Binding-site contacts:
Ligand atom C8 contacts residue VAL419 of chain 1.E at 4.5 Å (hydrophobic).
Ligand atom O1A contacts residue SER415 of chain 1.E at 3.9 Å.
Ligand atom C4 contacts residue SER418 of chain 1.E at 3.9 Å.
Ligand atom O1B contacts residue SER418 of chain 1.E at 2.5 Å (h-bond).
Ligand atom C1 contacts residue ARG413 of chain 1.E at 4.0 Å.
Ligand atom C6 contacts residue VAL419 of chain 1.E at 3.8 Å (hydrophobic).
Ligand atom C5 contacts residue SER418 of chain 1.E at 4.3 Å.
Ligand atom C4 contacts residue GLY420 of chain 1.E at 4.2 Å.
Ligand atom C2 contacts residue VAL419 of chain 1.E at 3.5 Å (hydrophobic).
Ligand atom O4 contacts residue SER418 of chain 1.E at 4.2 Å.
Ligand atom C2 contacts residue SER418 of chain 1.E at 1.4 Å.
Ligand atom C1 contacts residue SER421 of chain 1.E at 4.3 Å.
Ligand atom O8 contacts residue VAL419 of chain 1.E at 3.3 Å.
Ligand atom C9 contacts residue ARG413 of chain 1.E at 3.3 Å.
Ligand atom C3 contacts residue SER421 of chain 1.E at 4.2 Å.
Ligand atom O1A contacts residue GLY416 of chain 1.E at 3.4 Å (h-bond).
Ligand atom C6 contacts residue SER418 of chain 1.E at 3.6 Å.
Ligand atom C3 contacts residue SER418 of chain 1.E at 2.8 Å.
Ligand atom C2 contacts residue SER421 of chain 1.E at 4.4 Å.
Ligand atom C3 contacts residue GLY420 of chain 1.E at 3.4 Å.
Ligand atom O1B contacts residue ARG413 of chain 1.E at 2.8 Å (salt-bridge).
Ligand atom O1B contacts residue SER415 of chain 1.E at 3.8 Å.
Ligand atom C7 contacts residue ARG413 of chain 1.E at 4.0 Å.
Ligand atom C1 contacts residue SER415 of chain 1.E at 4.2 Å.
Ligand atom O1A contacts residue SER421 of chain 1.E at 3.4 Å.
Ligand atom O1A contacts residue SER418 of chain 1.E at 2.2 Å (h-bond).
Ligand atom O8 contacts residue SER418 of chain 1.E at 3.9 Å.
Ligand atom O6 contacts residue SER418 of chain 1.E at 2.4 Å (h-bond).
Ligand atom O6 contacts residue VAL419 of chain 1.E at 3.9 Å.
Ligand atom C8 contacts residue ARG413 of chain 1.E at 4.1 Å.
Ligand atom C1 contacts residue GLY416 of chain 1.E at 4.5 Å.
Ligand atom C1 contacts residue SER418 of chain 1.E at 1.6 Å.
Ligand atom N7 contacts residue ARG413 of chain 1.E at 4.1 Å.
Ligand atom C3 contacts residue VAL419 of chain 1.E at 3.6 Å (hydrophobic).

Sequence of chain 1.E:
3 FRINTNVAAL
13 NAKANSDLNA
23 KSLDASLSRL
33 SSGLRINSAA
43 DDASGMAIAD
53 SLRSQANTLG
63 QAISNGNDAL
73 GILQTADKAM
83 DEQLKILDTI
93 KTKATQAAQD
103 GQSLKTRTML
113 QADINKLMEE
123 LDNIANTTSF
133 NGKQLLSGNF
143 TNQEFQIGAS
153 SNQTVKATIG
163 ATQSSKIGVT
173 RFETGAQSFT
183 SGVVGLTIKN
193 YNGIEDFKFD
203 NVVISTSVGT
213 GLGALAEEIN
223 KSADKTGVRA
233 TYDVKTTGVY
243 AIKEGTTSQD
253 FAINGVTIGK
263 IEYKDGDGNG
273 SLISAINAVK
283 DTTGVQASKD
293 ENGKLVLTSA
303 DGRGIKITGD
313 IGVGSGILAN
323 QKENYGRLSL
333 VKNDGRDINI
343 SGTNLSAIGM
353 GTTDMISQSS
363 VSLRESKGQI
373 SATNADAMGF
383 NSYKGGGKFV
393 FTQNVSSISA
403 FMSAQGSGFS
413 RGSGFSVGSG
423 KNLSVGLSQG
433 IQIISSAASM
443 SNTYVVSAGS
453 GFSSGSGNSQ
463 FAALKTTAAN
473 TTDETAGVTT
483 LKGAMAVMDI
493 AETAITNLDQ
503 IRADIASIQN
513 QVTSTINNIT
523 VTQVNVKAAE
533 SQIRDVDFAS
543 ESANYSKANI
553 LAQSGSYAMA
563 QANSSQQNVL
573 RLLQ

A protein and the small-molecule ligand that binds it are described below.
Small molecule (SMILES): C[C@H](O)[C@H](N)[C@@H]1O[C@](O)(C(=O)O)C[C@H](O)[C@@H]1N